Binding-site contacts:
Ligand atom O3' contacts residue GLN44 of chain 1.A at 3.1 Å (h-bond).
Ligand atom N6 contacts residue GLN124 of chain 1.A at 2.9 Å (h-bond).
Ligand atom O2 contacts residue TYR265 of chain 1.A at 3.3 Å.
Ligand atom C2 contacts residue TYR232 of chain 1.A at 2.9 Å (hydrophobic).
Ligand atom O2 contacts residue TYR118 of chain 1.A at 3.2 Å.
Ligand atom C2' contacts residue TYR232 of chain 1.A at 3.3 Å (hydrophobic).
Ligand atom N3 contacts residue ASN310 of chain 1.A at 2.9 Å (h-bond).
Ligand atom N6 contacts residue GLN51 of chain 1.A at 2.8 Å (h-bond).
Ligand atom O4' contacts residue HIS344 of chain 1.A at 3.2 Å (h-bond).
Ligand atom O4 contacts residue GLN88 of chain 1.A at 3.0 Å (h-bond).
Ligand atom N1 contacts residue TYR85 of chain 1.A at 3.2 Å (h-bond).
Ligand atom N1 contacts residue GLN51 of chain 1.A at 2.9 Å (h-bond).
Ligand atom N3 contacts residue ASN84 of chain 1.A at 3.0 Å (h-bond).
Ligand atom N3 contacts residue GLN44 of chain 1.A at 3.0 Å (h-bond).
Ligand atom N7 contacts residue TYR85 of chain 1.A at 3.1 Å (h-bond).
Ligand atom N1 contacts residue ARG157 of chain 1.A at 3.1 Å (salt-bridge).
Ligand atom N1 contacts residue GLU271 of chain 1.A at 2.6 Å (salt-bridge).
Ligand atom N3 contacts residue GLN160 of chain 1.A at 3.0 Å (h-bond).
Ligand atom O2 contacts residue ASN231 of chain 1.A at 2.8 Å (h-bond).
Ligand atom N3 contacts residue TYR311 of chain 1.A at 3.1 Å (h-bond).
Ligand atom C2 contacts residue TYR311 of chain 1.A at 2.9 Å (hydrophobic).
Ligand atom C6 contacts residue TYR311 of chain 1.A at 3.1 Å (hydrophobic).
Ligand atom O4 contacts residue GLN235 of chain 1.A at 3.0 Å (h-bond).
Ligand atom N4 contacts residue GLN160 of chain 1.A at 2.9 Å (h-bond).
Ligand atom O4 contacts residue LYS351 of chain 1.A at 2.6 Å (salt-bridge).
Ligand atom O2 contacts residue ASN84 of chain 1.A at 3.1 Å (h-bond).
Ligand atom C2 contacts residue TYR85 of chain 1.A at 3.0 Å (hydrophobic).
Ligand atom N1 contacts residue TYR311 of chain 1.A at 2.9 Å (h-bond).
Ligand atom O4' contacts residue ARG196 of chain 1.A at 3.0 Å (salt-bridge).
Ligand atom OP1 contacts residue LYS264 of chain 1.A at 3.2 Å (salt-bridge).
Ligand atom O2 contacts residue ASN310 of chain 1.A at 2.9 Å (h-bond).
Ligand atom N2 contacts residue GLU271 of chain 1.A at 2.6 Å (salt-bridge).
Ligand atom N3 contacts residue TYR232 of chain 1.A at 3.0 Å (h-bond).
Ligand atom C6 contacts residue ARG121 of chain 1.A at 3.1 Å.
Ligand atom C2 contacts residue GLU271 of chain 1.A at 3.1 Å.
Ligand atom N3 contacts residue ASN231 of chain 1.A at 2.9 Å (h-bond).
Ligand atom N7 contacts residue GLN124 of chain 1.A at 3.1 Å (h-bond).
Ligand atom C2' contacts residue TYR311 of chain 1.A at 3.2 Å (hydrophobic).
Ligand atom O2' contacts residue LYS264 of chain 1.A at 3.0 Å (salt-bridge).
Ligand atom N1 contacts residue TYR232 of chain 1.A at 3.0 Å (h-bond).

This protein binds this small molecule.
Small molecule (SMILES): Nc1ccn([C@@H]2O[C@H](CO[P](=O)(O)O[C@H]3[C@@H](O)[C@H](n4cnc5c(N)ncnc54)O[C@@H]3CO[P](=O)(O)O[C@H]3[C@@H](O)[C@H](n4ccc(=O)[nH]c4=O)O[C@@H]3CO[P](=O)(O)O[C@H]3[C@@H](O)[C@H](n4cnc5c(=O)nc(N)[nH]c54)O[C@@H]3CO[P](=O)(O)O[C@H]3[C@@H](O)[C@H](n4ccc(=O)[nH]c4=O)O[C@@H]3COP(=O)=O)[C@@H](O[P](=O)(O)OC[C@H]3O[C@@H](n4cnc5c(N)ncnc54)[C@H](O)[C@@H]3O[P](=O)(O)OC[C@H]3O[C@@H](n4ccc(=O)[nH]c4=O)[C@H](O)[C@@H]3O[P](=O)(O)OC[C@H]3O[C@@H](n4cnc5c(N)ncnc54)[C@H](O)[C@@H]3O)[C@H]2O)c(=O)n1

Sequence of chain 1.A:
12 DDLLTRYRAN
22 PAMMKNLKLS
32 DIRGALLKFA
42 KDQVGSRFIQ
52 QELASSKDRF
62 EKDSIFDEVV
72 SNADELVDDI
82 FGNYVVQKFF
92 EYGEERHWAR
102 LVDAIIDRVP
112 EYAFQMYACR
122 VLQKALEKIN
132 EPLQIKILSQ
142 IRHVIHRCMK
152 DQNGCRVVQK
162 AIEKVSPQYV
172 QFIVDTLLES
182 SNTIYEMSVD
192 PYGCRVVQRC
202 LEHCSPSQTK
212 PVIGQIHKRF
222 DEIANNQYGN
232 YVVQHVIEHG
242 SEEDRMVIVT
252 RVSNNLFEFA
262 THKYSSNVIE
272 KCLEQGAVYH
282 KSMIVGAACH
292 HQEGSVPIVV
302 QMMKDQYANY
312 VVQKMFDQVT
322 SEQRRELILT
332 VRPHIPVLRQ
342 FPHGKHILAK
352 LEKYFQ